This protein binds this small molecule.
Small molecule (SMILES): OC[C@H]1O[C@@H](O[C@H]2[C@H](O)[C@@H](O)[C@H](O[C@H]3[C@H](O)[C@@H](O)[C@H](O[C@H]4[C@H](O)[C@H](O)[C@H](O)O[C@@H]4CO)O[C@@H]3CO)O[C@@H]2CO)[C@H](O)[C@@H](O)[C@@H]1O

Binding-site contacts:
Ligand atom C1 contacts residue GLU186 of chain 1.A at 2.8 Å.
Ligand atom O2 contacts residue ASN185 of chain 1.A at 2.9 Å (h-bond).
Ligand atom O5 contacts residue GLU186 of chain 1.A at 3.7 Å.
Ligand atom O6 contacts residue TYR285 of chain 1.A at 2.9 Å (h-bond).
Ligand atom C3 contacts residue ASP63 of chain 1.A at 3.3 Å.
Ligand atom C2 contacts residue GLU359 of chain 1.A at 2.8 Å.
Ligand atom C3 contacts residue TRP392 of chain 1.A at 3.7 Å (hydrophobic).
Ligand atom O3 contacts residue ARG47 of chain 1.A at 2.9 Å (salt-bridge).
Ligand atom O2 contacts residue ALA60 of chain 1.A at 3.6 Å.
Ligand atom O2 contacts residue GLU359 of chain 1.A at 2.8 Å (salt-bridge).
Ligand atom C1 contacts residue GLU359 of chain 1.A at 3.1 Å.
Ligand atom O4 contacts residue TRP392 of chain 1.A at 3.6 Å.
Ligand atom O6 contacts residue TYR67 of chain 1.A at 3.7 Å.
Ligand atom O2 contacts residue GLY45 of chain 1.A at 3.4 Å.
Ligand atom O6 contacts residue TRP64 of chain 1.A at 3.2 Å.
Ligand atom O6 contacts residue ASN46 of chain 1.A at 3.2 Å (h-bond).
Ligand atom O3 contacts residue ASN46 of chain 1.A at 2.8 Å (h-bond).
Ligand atom C2 contacts residue GLU186 of chain 1.A at 3.5 Å.
Ligand atom C3 contacts residue GLU359 of chain 1.A at 3.7 Å.
Ligand atom C5 contacts residue TYR71 of chain 1.A at 3.7 Å (hydrophobic).
Ligand atom O1 contacts residue GLU186 of chain 1.A at 2.6 Å (salt-bridge).
Ligand atom O2 contacts residue ARG47 of chain 1.A at 2.8 Å (salt-bridge).
Ligand atom O3 contacts residue GLY45 of chain 1.A at 3.5 Å.
Ligand atom O2 contacts residue GLU186 of chain 1.A at 3.4 Å (salt-bridge).
Ligand atom O1 contacts residue ASN46 of chain 1.A at 3.7 Å.
Ligand atom O4 contacts residue ASP63 of chain 1.A at 3.4 Å (salt-bridge).
Ligand atom C5 contacts residue ASP63 of chain 1.A at 3.1 Å.
Ligand atom O5 contacts residue TYR285 of chain 1.A at 3.4 Å (h-bond).
Ligand atom O4 contacts residue TYR71 of chain 1.A at 3.4 Å.
Ligand atom O6 contacts residue ARG47 of chain 1.A at 2.9 Å (salt-bridge).
Ligand atom C5 contacts residue GLU359 of chain 1.A at 3.5 Å.
Ligand atom O5 contacts residue GLU359 of chain 1.A at 2.9 Å (salt-bridge).
Ligand atom O6 contacts residue TRP392 of chain 1.A at 3.5 Å.
Ligand atom O2 contacts residue ASN46 of chain 1.A at 3.4 Å (h-bond).
Ligand atom O5 contacts residue TRP392 of chain 1.A at 3.5 Å.
Ligand atom C4 contacts residue ASP63 of chain 1.A at 3.5 Å.
Ligand atom C3 contacts residue TYR71 of chain 1.A at 3.5 Å (hydrophobic).
Ligand atom O6 contacts residue ASP69 of chain 1.A at 3.0 Å (salt-bridge).
Ligand atom C5 contacts residue TYR285 of chain 1.A at 3.4 Å (hydrophobic).
Ligand atom C6 contacts residue ASP69 of chain 1.A at 3.2 Å.

Sequence of chain 1.A:
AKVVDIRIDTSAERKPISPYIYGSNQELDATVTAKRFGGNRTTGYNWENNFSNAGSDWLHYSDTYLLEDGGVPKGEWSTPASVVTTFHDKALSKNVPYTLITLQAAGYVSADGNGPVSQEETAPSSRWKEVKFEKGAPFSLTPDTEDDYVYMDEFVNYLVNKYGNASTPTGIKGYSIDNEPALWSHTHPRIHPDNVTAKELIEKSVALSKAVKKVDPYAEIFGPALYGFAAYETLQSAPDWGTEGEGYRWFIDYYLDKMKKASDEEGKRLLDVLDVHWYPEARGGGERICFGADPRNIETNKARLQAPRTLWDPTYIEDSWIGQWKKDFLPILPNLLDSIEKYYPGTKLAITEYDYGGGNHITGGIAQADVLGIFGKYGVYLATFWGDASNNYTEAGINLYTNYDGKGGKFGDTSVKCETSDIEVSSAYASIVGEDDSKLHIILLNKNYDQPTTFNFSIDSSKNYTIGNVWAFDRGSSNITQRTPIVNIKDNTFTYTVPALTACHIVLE